Binding-site contacts:
Ligand atom O6 contacts residue ASN60 of chain 2.A at 4.5 Å.
Ligand atom C8 contacts residue SO41 of chain 2.S at 4.5 Å.
Ligand atom O6 contacts residue TYR58 of chain 2.A at 3.6 Å.
Ligand atom C3 contacts residue ASN60 of chain 2.A at 3.9 Å.
Ligand atom C1 contacts residue SO41 of chain 2.S at 4.1 Å.
Ligand atom N2 contacts residue ASN60 of chain 2.A at 2.9 Å (h-bond).
Ligand atom C1 contacts residue ASN60 of chain 2.A at 1.5 Å.
Ligand atom C5 contacts residue SER213 of chain 2.A at 4.2 Å.
Ligand atom O5 contacts residue ASN60 of chain 2.A at 2.4 Å (h-bond).
Ligand atom C4 contacts residue ASN60 of chain 2.A at 4.4 Å.
Ligand atom O7 contacts residue SO41 of chain 2.S at 3.3 Å (h-bond).
Ligand atom C6 contacts residue SER213 of chain 2.A at 4.1 Å.
Ligand atom C2 contacts residue SO41 of chain 2.S at 4.2 Å.
Ligand atom C5 contacts residue ASN60 of chain 2.A at 3.7 Å.
Ligand atom C7 contacts residue ASN60 of chain 2.A at 3.8 Å.
Ligand atom O6 contacts residue SER213 of chain 2.A at 4.0 Å.
Ligand atom C2 contacts residue ASN60 of chain 2.A at 2.7 Å.
Ligand atom O4 contacts residue SER213 of chain 2.A at 3.9 Å.
Ligand atom O7 contacts residue ASN60 of chain 2.A at 4.2 Å.
Ligand atom N2 contacts residue SO41 of chain 2.S at 4.0 Å.
Ligand atom C7 contacts residue SO41 of chain 2.S at 3.6 Å.

Sequence of chain 2.A:
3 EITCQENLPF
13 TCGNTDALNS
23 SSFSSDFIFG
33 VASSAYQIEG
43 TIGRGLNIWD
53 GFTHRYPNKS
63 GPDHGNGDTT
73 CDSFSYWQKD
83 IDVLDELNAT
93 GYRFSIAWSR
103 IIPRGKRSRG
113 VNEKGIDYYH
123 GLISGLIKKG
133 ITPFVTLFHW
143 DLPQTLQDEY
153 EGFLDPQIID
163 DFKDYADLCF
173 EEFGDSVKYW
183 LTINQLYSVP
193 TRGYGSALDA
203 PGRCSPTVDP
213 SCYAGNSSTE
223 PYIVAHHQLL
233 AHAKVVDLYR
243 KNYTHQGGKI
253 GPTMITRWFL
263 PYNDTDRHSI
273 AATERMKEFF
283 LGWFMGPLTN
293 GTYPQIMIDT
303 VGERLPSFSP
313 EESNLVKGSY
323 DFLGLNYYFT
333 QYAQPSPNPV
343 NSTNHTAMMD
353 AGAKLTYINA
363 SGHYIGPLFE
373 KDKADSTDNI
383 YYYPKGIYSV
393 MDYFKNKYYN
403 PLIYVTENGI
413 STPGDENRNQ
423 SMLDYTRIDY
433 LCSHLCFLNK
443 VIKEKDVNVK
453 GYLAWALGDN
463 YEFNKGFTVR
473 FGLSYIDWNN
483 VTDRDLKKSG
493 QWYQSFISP

This protein binds this small molecule.
Small molecule (SMILES): CC(=O)N[C@@H]1[C@@H](O)[C@H](O)[C@@H](CO)O[C@H]1O